The small molecule below binds the protein below.
Small molecule (SMILES): CC(=O)N[C@H]1[C@H](O[C@H]2[C@H](O)[C@@H](NC(C)=O)CO[C@@H]2CO)O[C@H](CO)[C@@H](O)[C@@H]1O

Binding-site contacts:
Ligand atom O6 contacts residue GLU639 of chain 1.A at 4.4 Å.
Ligand atom C2 contacts residue ASN283 of chain 1.A at 2.4 Å.
Ligand atom N2 contacts residue SER311 of chain 1.A at 4.3 Å.
Ligand atom O6 contacts residue ARG558 of chain 1.A at 3.7 Å.
Ligand atom C8 contacts residue MET310 of chain 1.A at 4.1 Å (hydrophobic).
Ligand atom O5 contacts residue ASN283 of chain 1.A at 2.2 Å (h-bond).
Ligand atom C5 contacts residue ILE281 of chain 1.A at 4.2 Å (hydrophobic).
Ligand atom C1 contacts residue ASN283 of chain 1.A at 1.4 Å.
Ligand atom O7 contacts residue SER311 of chain 1.A at 3.0 Å (h-bond).
Ligand atom C8 contacts residue SER311 of chain 1.A at 4.0 Å.
Ligand atom C7 contacts residue SER311 of chain 1.A at 3.5 Å.
Ligand atom O7 contacts residue THR312 of chain 1.A at 3.5 Å.
Ligand atom C8 contacts residue ASN283 of chain 1.A at 4.2 Å.
Ligand atom C5 contacts residue ASN283 of chain 1.A at 3.5 Å.
Ligand atom C6 contacts residue ARG558 of chain 1.A at 3.8 Å.
Ligand atom C4 contacts residue ASN283 of chain 1.A at 4.1 Å.
Ligand atom C3 contacts residue ASN283 of chain 1.A at 3.8 Å.
Ligand atom O5 contacts residue ILE281 of chain 1.A at 3.9 Å.
Ligand atom O6 contacts residue ASP640 of chain 1.A at 4.2 Å.
Ligand atom C1 contacts residue ILE281 of chain 1.A at 3.8 Å (hydrophobic).
Ligand atom N2 contacts residue ASN283 of chain 1.A at 2.9 Å (h-bond).
Ligand atom C7 contacts residue ASN283 of chain 1.A at 3.6 Å.
Ligand atom O7 contacts residue ASN283 of chain 1.A at 3.9 Å.

Sequence of chain 1.A:
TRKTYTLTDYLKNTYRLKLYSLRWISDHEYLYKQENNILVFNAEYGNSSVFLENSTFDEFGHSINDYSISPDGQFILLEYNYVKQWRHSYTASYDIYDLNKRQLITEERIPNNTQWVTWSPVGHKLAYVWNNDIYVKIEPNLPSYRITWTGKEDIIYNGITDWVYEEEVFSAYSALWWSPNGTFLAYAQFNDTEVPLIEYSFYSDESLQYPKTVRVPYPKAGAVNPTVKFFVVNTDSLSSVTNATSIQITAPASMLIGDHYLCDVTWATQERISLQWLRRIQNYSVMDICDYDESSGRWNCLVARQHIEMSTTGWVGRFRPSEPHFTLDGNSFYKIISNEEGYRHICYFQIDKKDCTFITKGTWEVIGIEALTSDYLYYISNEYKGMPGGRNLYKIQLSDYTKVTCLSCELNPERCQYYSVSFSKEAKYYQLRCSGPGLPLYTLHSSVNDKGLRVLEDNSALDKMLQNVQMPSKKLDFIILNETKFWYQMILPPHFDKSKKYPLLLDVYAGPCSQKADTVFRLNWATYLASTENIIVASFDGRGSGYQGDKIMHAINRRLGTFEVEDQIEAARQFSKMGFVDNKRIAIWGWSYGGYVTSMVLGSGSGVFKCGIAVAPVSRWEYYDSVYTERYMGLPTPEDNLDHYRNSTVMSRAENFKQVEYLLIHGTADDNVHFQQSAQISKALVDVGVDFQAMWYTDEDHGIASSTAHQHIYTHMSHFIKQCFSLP